A small-molecule ligand and the protein it binds are described below.
Small molecule (SMILES): CC(=O)N[C@H]1[C@H](O[C@H]2[C@H](O)[C@@H](NC(C)=O)CO[C@@H]2CO)O[C@H](CO)[C@@H](O[C@@H]2O[C@H](CO)[C@@H](O)[C@H](O[C@H]3O[C@H](CO)[C@@H](O)[C@H](O)[C@@H]3O)[C@@H]2O)[C@@H]1O

Sequence of chain 1.A:
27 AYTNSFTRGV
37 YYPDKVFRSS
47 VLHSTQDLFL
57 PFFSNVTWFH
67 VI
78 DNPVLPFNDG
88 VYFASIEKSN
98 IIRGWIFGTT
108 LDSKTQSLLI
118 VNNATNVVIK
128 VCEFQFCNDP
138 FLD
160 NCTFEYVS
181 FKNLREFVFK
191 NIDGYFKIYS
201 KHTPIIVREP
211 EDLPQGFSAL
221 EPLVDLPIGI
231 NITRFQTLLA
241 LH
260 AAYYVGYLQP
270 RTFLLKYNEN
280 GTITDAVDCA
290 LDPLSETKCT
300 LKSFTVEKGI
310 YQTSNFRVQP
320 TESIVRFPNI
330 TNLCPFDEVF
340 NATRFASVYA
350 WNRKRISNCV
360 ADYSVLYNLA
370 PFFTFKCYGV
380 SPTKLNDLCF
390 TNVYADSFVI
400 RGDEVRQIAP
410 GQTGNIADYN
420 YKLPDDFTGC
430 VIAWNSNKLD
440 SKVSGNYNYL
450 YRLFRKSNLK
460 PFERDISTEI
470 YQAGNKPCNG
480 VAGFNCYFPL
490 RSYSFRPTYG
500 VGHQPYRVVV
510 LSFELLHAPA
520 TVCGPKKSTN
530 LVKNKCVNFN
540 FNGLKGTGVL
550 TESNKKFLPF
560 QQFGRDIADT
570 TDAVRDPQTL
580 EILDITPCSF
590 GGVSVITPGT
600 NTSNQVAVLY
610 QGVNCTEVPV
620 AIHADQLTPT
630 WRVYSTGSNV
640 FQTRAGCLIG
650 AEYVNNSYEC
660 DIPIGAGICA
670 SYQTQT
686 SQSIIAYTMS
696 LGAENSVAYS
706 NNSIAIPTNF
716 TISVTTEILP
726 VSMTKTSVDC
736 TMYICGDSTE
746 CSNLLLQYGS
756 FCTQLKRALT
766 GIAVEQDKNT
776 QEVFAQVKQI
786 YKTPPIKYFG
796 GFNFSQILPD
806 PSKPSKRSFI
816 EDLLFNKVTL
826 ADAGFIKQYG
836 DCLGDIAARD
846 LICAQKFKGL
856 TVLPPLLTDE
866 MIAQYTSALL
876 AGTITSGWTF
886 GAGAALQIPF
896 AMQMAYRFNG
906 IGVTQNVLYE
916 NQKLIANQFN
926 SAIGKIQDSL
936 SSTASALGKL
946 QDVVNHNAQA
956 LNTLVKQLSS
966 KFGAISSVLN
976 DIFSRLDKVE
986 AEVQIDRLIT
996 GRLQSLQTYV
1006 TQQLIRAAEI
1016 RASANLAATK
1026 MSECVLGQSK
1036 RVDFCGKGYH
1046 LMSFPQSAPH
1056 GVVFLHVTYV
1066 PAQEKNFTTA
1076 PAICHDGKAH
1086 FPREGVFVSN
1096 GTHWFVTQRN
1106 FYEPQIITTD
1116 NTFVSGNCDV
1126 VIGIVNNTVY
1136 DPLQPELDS

Binding-site contacts:
Ligand atom O4 contacts residue LEU919 of chain 1.A at 3.9 Å.
Ligand atom N2 contacts residue ASN714 of chain 1.A at 2.9 Å (h-bond).
Ligand atom O7 contacts residue LEU919 of chain 1.A at 3.4 Å.
Ligand atom C4 contacts residue ASN714 of chain 1.A at 4.2 Å.
Ligand atom C6 contacts residue GLN923 of chain 1.A at 3.9 Å.
Ligand atom O7 contacts residue ASN922 of chain 1.A at 4.5 Å.
Ligand atom O5 contacts residue GLN1068 of chain 1.A at 4.3 Å.
Ligand atom C7 contacts residue ASN714 of chain 1.A at 3.3 Å.
Ligand atom C1 contacts residue ASN714 of chain 1.A at 1.4 Å.
Ligand atom O5 contacts residue ASN714 of chain 1.A at 2.4 Å (h-bond).
Ligand atom C5 contacts residue GLN923 of chain 1.A at 4.2 Å.
Ligand atom O7 contacts residue ASN714 of chain 1.A at 3.2 Å (h-bond).
Ligand atom O7 contacts residue GLN1068 of chain 1.A at 3.7 Å.
Ligand atom N2 contacts residue LEU919 of chain 1.A at 4.3 Å.
Ligand atom O6 contacts residue PHE715 of chain 1.A at 4.1 Å.
Ligand atom O6 contacts residue GLN923 of chain 1.A at 2.9 Å (h-bond).
Ligand atom C3 contacts residue ASN714 of chain 1.A at 3.8 Å.
Ligand atom C5 contacts residue LEU919 of chain 1.A at 4.4 Å (hydrophobic).
Ligand atom C8 contacts residue ASN922 of chain 1.A at 4.3 Å.
Ligand atom C8 contacts residue ASN714 of chain 1.A at 4.4 Å.
Ligand atom C8 contacts residue LEU919 of chain 1.A at 3.9 Å (hydrophobic).
Ligand atom C5 contacts residue ASN714 of chain 1.A at 3.7 Å.
Ligand atom C7 contacts residue LEU919 of chain 1.A at 3.6 Å (hydrophobic).
Ligand atom C2 contacts residue ASN714 of chain 1.A at 2.5 Å.